Sequence of chain 1.A:
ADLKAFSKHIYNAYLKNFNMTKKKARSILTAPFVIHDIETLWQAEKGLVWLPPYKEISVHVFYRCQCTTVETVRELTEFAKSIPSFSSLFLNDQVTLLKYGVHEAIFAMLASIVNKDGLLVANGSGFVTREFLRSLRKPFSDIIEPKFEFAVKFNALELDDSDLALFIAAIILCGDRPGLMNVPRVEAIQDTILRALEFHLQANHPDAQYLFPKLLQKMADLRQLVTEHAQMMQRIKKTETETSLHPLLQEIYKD

Binding-site contacts:
Ligand atom C3' contacts residue TYR267 of chain 1.A at 3.4 Å (hydrophobic).
Ligand atom C4 contacts residue GLN248 of chain 1.A at 4.1 Å.
Ligand atom C4 contacts residue ASP269 of chain 1.A at 4.1 Å.
Ligand atom O2 contacts residue LYS251 of chain 1.A at 3.1 Å (salt-bridge).
Ligand atom C4' contacts residue TYR267 of chain 1.A at 3.7 Å (hydrophobic).
Ligand atom O5 contacts residue TYR267 of chain 1.A at 3.5 Å.
Ligand atom C5' contacts residue MET247 of chain 1.A at 3.4 Å (hydrophobic).
Ligand atom C2' contacts residue LYS251 of chain 1.A at 3.8 Å.
Ligand atom C6 contacts residue ALA244 of chain 1.A at 4.0 Å (hydrophobic).
Ligand atom O4 contacts residue GLN248 of chain 1.A at 3.9 Å.
Ligand atom C5 contacts residue TYR267 of chain 1.A at 3.8 Å (hydrophobic).
Ligand atom C5' contacts residue LEU259 of chain 1.A at 3.7 Å (hydrophobic).
Ligand atom C3' contacts residue MET247 of chain 1.A at 4.0 Å (hydrophobic).
Ligand atom C2 contacts residue TYR267 of chain 1.A at 3.8 Å (hydrophobic).
Ligand atom C4' contacts residue LEU259 of chain 1.A at 4.1 Å (hydrophobic).
Ligand atom C5 contacts residue GLN248 of chain 1.A at 3.7 Å.
Ligand atom C1' contacts residue LYS251 of chain 1.A at 4.0 Å.
Ligand atom C1 contacts residue TYR267 of chain 1.A at 4.1 Å (hydrophobic).
Ligand atom C1' contacts residue TYR267 of chain 1.A at 3.8 Å (hydrophobic).
Ligand atom C6' contacts residue LEU263 of chain 1.A at 3.7 Å (hydrophobic).
Ligand atom O3 contacts residue LYS268 of chain 1.A at 4.0 Å.
Ligand atom C2 contacts residue LYS268 of chain 1.A at 4.1 Å.
Ligand atom O3 contacts residue TYR267 of chain 1.A at 4.1 Å.
Ligand atom O6 contacts residue GLN248 of chain 1.A at 3.5 Å (h-bond).
Ligand atom O4 contacts residue ASP269 of chain 1.A at 4.1 Å.
Ligand atom C6' contacts residue GLN80 of chain 1.A at 3.6 Å.
Ligand atom C1' contacts residue MET247 of chain 1.A at 4.2 Å (hydrophobic).
Ligand atom O6 contacts residue ALA244 of chain 1.A at 3.4 Å (h-bond).
Ligand atom C6' contacts residue LEU259 of chain 1.A at 3.7 Å (hydrophobic).
Ligand atom O4 contacts residue TYR267 of chain 1.A at 4.1 Å.
Ligand atom C4 contacts residue TYR267 of chain 1.A at 3.2 Å (hydrophobic).
Ligand atom O1 contacts residue LYS251 of chain 1.A at 3.7 Å.
Ligand atom O3 contacts residue ASP269 of chain 1.A at 3.2 Å (salt-bridge).
Ligand atom C3 contacts residue GLN248 of chain 1.A at 4.1 Å.
Ligand atom C3 contacts residue ASP269 of chain 1.A at 4.2 Å.
Ligand atom C3 contacts residue TYR267 of chain 1.A at 3.9 Å (hydrophobic).
Ligand atom O1 contacts residue TYR267 of chain 1.A at 3.8 Å.
Ligand atom C6 contacts residue TYR267 of chain 1.A at 3.9 Å (hydrophobic).
Ligand atom C6' contacts residue MET247 of chain 1.A at 3.8 Å (hydrophobic).
Ligand atom C2' contacts residue LEU259 of chain 1.A at 4.2 Å (hydrophobic).

The small molecule below binds the protein below.
Small molecule (SMILES): CCCCCCO[C@@H]1O[C@H](CO)[C@@H](O)[C@H](O)[C@H]1O